A protein and the small-molecule ligand that binds it are described below.
Small molecule (SMILES): Nc1ncnc2c1ncn2[C@@H]1O[C@H](COP(=O)(O)OP(=O)(O)OP(O)(O)=S)[C@@H](O)[C@H]1O

Binding-site contacts:
Ligand atom O2' contacts residue PRO389 of chain 1.E at 3.2 Å.
Ligand atom O2G contacts residue THR219 of chain 1.E at 2.1 Å (h-bond).
Ligand atom C6 contacts residue VAL186 of chain 1.E at 2.9 Å (hydrophobic).
Ligand atom PA contacts residue ILE216 of chain 1.E at 2.8 Å.
Ligand atom S1G contacts residue GLY215 of chain 1.E at 3.0 Å (h-bond).
Ligand atom O1B contacts residue GLY215 of chain 1.E at 2.6 Å.
Ligand atom PB contacts residue ILE216 of chain 1.E at 2.7 Å.
Ligand atom O3A contacts residue THR219 of chain 1.E at 3.0 Å (h-bond).
Ligand atom N6 contacts residue ILE187 of chain 1.E at 3.1 Å.
Ligand atom O3A contacts residue LYS218 of chain 1.E at 3.1 Å (salt-bridge).
Ligand atom O2G contacts residue ARG333 of chain 1.D at 3.1 Å (salt-bridge).
Ligand atom O2B contacts residue THR219 of chain 1.E at 2.9 Å (h-bond).
Ligand atom N6 contacts residue PRO185 of chain 1.E at 2.6 Å (h-bond).
Ligand atom N6 contacts residue VAL186 of chain 1.E at 3.1 Å.
Ligand atom N1 contacts residue VAL186 of chain 1.E at 3.1 Å.
Ligand atom O1B contacts residue ARG333 of chain 1.D at 2.5 Å (salt-bridge).
Ligand atom O3' contacts residue GLY217 of chain 1.E at 2.6 Å (h-bond).
Ligand atom O3B contacts residue LYS218 of chain 1.E at 3.0 Å.
Ligand atom N1 contacts residue ILE187 of chain 1.E at 2.8 Å (h-bond).
Ligand atom O4' contacts residue ALA220 of chain 1.E at 3.0 Å.
Ligand atom O3G contacts residue GLY215 of chain 1.E at 2.8 Å.
Ligand atom O3B contacts residue GLY215 of chain 1.E at 2.7 Å (h-bond).
Ligand atom O3' contacts residue LEU393 of chain 1.E at 3.1 Å.
Ligand atom O2B contacts residue ARG333 of chain 1.D at 2.6 Å (salt-bridge).
Ligand atom O3A contacts residue ILE216 of chain 1.E at 2.4 Å (h-bond).
Ligand atom O1A contacts residue ARG333 of chain 1.D at 2.8 Å (salt-bridge).
Ligand atom O2A contacts residue ARG333 of chain 1.D at 2.6 Å (salt-bridge).
Ligand atom O3' contacts residue ILE216 of chain 1.E at 2.8 Å.
Ligand atom PG contacts residue GLY215 of chain 1.E at 3.0 Å.
Ligand atom N1 contacts residue ILE351 of chain 1.E at 3.0 Å.
Ligand atom O1A contacts residue ILE216 of chain 1.E at 2.1 Å (h-bond).
Ligand atom O3A contacts residue ALA220 of chain 1.E at 2.8 Å (h-bond).
Ligand atom O1B contacts residue ILE216 of chain 1.E at 2.0 Å (h-bond).
Ligand atom PB contacts residue ARG333 of chain 1.D at 3.1 Å.
Ligand atom O3G contacts residue ARG333 of chain 1.D at 2.1 Å (salt-bridge).
Ligand atom N3 contacts residue VAL186 of chain 1.E at 3.2 Å.
Ligand atom PB contacts residue THR219 of chain 1.E at 3.0 Å.
Ligand atom O2' contacts residue LEU393 of chain 1.E at 3.1 Å.
Ligand atom O3B contacts residue THR219 of chain 1.E at 2.3 Å (h-bond).
Ligand atom PG contacts residue THR219 of chain 1.E at 3.0 Å.

Sequence of chain 1.E:
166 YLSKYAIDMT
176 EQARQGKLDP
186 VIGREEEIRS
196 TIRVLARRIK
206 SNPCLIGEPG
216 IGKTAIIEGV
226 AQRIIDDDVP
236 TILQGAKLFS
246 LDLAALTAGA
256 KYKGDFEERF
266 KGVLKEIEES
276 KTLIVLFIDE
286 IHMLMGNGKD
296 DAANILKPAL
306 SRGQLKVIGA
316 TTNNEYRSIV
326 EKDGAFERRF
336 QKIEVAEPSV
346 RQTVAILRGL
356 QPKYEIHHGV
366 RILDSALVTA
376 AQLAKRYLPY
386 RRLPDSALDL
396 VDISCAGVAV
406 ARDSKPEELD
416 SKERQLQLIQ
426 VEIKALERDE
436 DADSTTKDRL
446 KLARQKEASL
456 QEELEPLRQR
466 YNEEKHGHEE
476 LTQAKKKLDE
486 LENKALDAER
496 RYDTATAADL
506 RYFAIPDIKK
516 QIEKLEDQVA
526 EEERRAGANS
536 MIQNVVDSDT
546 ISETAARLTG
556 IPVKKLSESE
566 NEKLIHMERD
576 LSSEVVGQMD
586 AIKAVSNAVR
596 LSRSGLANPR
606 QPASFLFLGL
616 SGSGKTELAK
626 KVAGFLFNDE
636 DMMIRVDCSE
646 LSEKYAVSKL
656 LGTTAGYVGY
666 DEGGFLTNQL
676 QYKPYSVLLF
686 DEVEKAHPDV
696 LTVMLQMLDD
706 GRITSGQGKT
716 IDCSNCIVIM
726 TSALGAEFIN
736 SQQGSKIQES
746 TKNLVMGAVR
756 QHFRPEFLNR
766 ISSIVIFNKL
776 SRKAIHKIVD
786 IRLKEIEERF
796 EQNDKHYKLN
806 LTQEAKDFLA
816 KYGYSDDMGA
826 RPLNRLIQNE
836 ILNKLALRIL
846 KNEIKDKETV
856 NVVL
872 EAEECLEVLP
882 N

Sequence of chain 1.D:
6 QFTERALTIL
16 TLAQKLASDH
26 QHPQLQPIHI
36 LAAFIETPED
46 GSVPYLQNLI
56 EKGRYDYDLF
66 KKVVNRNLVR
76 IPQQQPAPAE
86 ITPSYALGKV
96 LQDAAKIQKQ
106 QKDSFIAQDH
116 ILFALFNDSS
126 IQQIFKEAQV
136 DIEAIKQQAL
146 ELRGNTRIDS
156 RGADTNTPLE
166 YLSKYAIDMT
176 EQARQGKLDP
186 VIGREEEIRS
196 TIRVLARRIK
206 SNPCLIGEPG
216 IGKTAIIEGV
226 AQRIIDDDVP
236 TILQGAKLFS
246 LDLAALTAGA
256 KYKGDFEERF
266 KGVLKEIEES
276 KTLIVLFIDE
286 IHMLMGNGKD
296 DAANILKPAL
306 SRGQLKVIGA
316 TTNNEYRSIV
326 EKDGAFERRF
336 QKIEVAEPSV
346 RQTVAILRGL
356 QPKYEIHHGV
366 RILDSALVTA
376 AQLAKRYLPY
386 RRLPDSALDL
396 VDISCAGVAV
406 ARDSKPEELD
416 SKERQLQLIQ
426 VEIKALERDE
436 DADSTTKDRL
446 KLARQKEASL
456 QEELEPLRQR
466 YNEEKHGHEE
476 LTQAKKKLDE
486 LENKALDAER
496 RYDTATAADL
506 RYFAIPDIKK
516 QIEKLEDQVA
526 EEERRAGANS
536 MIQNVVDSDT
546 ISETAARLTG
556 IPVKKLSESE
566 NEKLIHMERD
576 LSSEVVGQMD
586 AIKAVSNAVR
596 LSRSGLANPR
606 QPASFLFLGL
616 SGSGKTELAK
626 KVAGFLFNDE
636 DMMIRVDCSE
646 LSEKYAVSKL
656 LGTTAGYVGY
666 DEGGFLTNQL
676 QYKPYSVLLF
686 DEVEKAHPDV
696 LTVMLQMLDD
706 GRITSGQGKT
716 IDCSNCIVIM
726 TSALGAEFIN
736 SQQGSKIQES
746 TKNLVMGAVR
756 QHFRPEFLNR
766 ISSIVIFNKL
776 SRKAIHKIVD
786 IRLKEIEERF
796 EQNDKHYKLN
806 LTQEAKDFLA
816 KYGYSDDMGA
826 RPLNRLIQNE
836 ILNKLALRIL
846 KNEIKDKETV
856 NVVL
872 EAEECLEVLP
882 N